Sequence of chain 1.A:
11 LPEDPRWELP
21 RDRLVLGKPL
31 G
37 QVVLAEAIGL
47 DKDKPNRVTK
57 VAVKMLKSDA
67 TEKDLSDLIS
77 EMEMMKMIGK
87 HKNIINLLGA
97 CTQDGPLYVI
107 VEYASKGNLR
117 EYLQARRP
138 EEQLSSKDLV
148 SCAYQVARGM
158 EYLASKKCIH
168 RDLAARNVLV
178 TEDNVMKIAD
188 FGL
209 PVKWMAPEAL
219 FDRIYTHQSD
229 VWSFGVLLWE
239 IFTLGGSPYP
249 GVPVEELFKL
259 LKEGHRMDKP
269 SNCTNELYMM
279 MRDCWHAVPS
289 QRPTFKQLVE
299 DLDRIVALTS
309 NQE

Binding-site contacts:
Ligand atom OAZ contacts residue VAL107 of chain 1.A at 3.6 Å.
Ligand atom C6 contacts residue ALA110 of chain 1.A at 3.6 Å (hydrophobic).
Ligand atom CBF contacts residue LEU30 of chain 1.A at 3.3 Å (hydrophobic).
Ligand atom OAZ contacts residue LYS60 of chain 1.A at 3.5 Å.
Ligand atom CAB contacts residue VAL107 of chain 1.A at 3.6 Å (hydrophobic).
Ligand atom CBL contacts residue ASN114 of chain 1.A at 3.5 Å.
Ligand atom CAD contacts residue ASP187 of chain 1.A at 3.5 Å.
Ligand atom CBM contacts residue GLU117 of chain 1.A at 3.3 Å.
Ligand atom C5 contacts residue LEU176 of chain 1.A at 3.4 Å (hydrophobic).
Ligand atom OBQ contacts residue VAL38 of chain 1.A at 3.4 Å.
Ligand atom CAW contacts residue ALA110 of chain 1.A at 3.3 Å (hydrophobic).
Ligand atom CBB contacts residue LYS60 of chain 1.A at 3.7 Å.
Ligand atom CBB contacts residue GLU77 of chain 1.A at 3.6 Å.
Ligand atom CBO contacts residue GLU117 of chain 1.A at 3.3 Å.
Ligand atom C6 contacts residue GLU108 of chain 1.A at 3.4 Å.
Ligand atom CBB contacts residue VAL105 of chain 1.A at 3.6 Å (hydrophobic).
Ligand atom CAH contacts residue VAL107 of chain 1.A at 3.7 Å (hydrophobic).
Ligand atom CAW contacts residue GLY113 of chain 1.A at 3.6 Å.
Ligand atom CLX contacts residue LYS60 of chain 1.A at 3.7 Å.
Ligand atom CLX contacts residue VAL107 of chain 1.A at 3.7 Å.
Ligand atom CAT contacts residue LEU30 of chain 1.A at 3.5 Å (hydrophobic).
Ligand atom CAF contacts residue GLU77 of chain 1.A at 3.6 Å.
Ligand atom CBC contacts residue GLU77 of chain 1.A at 3.6 Å.
Ligand atom CAR contacts residue ALA110 of chain 1.A at 3.4 Å (hydrophobic).
Ligand atom CBP contacts residue GLU117 of chain 1.A at 3.6 Å.
Ligand atom CAE contacts residue ASP187 of chain 1.A at 3.5 Å.
Ligand atom N1 contacts residue ALA110 of chain 1.A at 2.9 Å (h-bond).
Ligand atom C4 contacts residue LEU176 of chain 1.A at 3.6 Å (hydrophobic).
Ligand atom CLX contacts residue VAL38 of chain 1.A at 3.6 Å.
Ligand atom C6 contacts residue LEU176 of chain 1.A at 3.5 Å (hydrophobic).
Ligand atom OBA contacts residue ASP187 of chain 1.A at 3.1 Å (salt-bridge).
Ligand atom OBK contacts residue ASN114 of chain 1.A at 3.1 Å (h-bond).
Ligand atom CBL contacts residue GLU117 of chain 1.A at 3.5 Å.
Ligand atom NBN contacts residue GLU117 of chain 1.A at 2.9 Å (salt-bridge).
Ligand atom C2 contacts residue ALA110 of chain 1.A at 3.6 Å (hydrophobic).
Ligand atom CBB contacts residue MET81 of chain 1.A at 3.1 Å (hydrophobic).
Ligand atom CBC contacts residue ASP187 of chain 1.A at 3.6 Å.
Ligand atom CLY contacts residue ALA186 of chain 1.A at 3.2 Å.
Ligand atom NAQ contacts residue ALA110 of chain 1.A at 2.7 Å (h-bond).
Ligand atom CLY contacts residue ASP187 of chain 1.A at 3.4 Å.

A small-molecule ligand and the protein it binds are described below.
Small molecule (SMILES): COc1cc(OC)c(Cl)c(N2Cc3cnc(Nc4ccccc4)nc3N([C@H]3CCN(C(=O)/C=C/CN(C)C)C3)C2=O)c1Cl